Binding-site contacts:
Ligand atom N5 contacts residue MET267 of chain 1.D at 3.4 Å (h-bond).
Ligand atom C31 contacts residue SER231 of chain 1.D at 3.3 Å.
Ligand atom C7 contacts residue TYR247 of chain 1.D at 3.2 Å (hydrophobic).
Ligand atom N11 contacts residue MET267 of chain 1.D at 3.5 Å.
Ligand atom C7 contacts residue GLN280 of chain 1.D at 3.1 Å.
Ligand atom C2 contacts residue MET267 of chain 1.D at 3.6 Å (hydrophobic).
Ligand atom N4 contacts residue TYR247 of chain 1.D at 2.5 Å (h-bond).
Ligand atom C15 contacts residue TYR247 of chain 1.D at 3.4 Å (hydrophobic).
Ligand atom C24 contacts residue PHE283 of chain 1.D at 3.3 Å (hydrophobic).
Ligand atom C27 contacts residue PHE283 of chain 1.D at 3.6 Å (hydrophobic).
Ligand atom C12 contacts residue GLY279 of chain 1.D at 3.6 Å.
Ligand atom C3 contacts residue GLY279 of chain 1.D at 3.3 Å.
Ligand atom C15 contacts residue MET267 of chain 1.D at 3.6 Å (hydrophobic).
Ligand atom C28 contacts residue PHE283 of chain 1.D at 3.5 Å (hydrophobic).
Ligand atom C30 contacts residue ILE246 of chain 1.D at 3.3 Å (hydrophobic).
Ligand atom N9 contacts residue MET267 of chain 1.D at 3.5 Å (h-bond).
Ligand atom C21 contacts residue MET267 of chain 1.D at 3.6 Å (hydrophobic).
Ligand atom C6 contacts residue MET267 of chain 1.D at 3.6 Å (hydrophobic).
Ligand atom C30 contacts residue SER231 of chain 1.D at 3.4 Å.
Ligand atom C34 contacts residue GLY279 of chain 1.D at 3.5 Å.
Ligand atom F23 contacts residue VAL276 of chain 1.D at 3.0 Å.
Ligand atom C31 contacts residue ILE246 of chain 1.D at 3.1 Å (hydrophobic).
Ligand atom C34 contacts residue PHE283 of chain 1.D at 3.3 Å (hydrophobic).
Ligand atom C34 contacts residue GLY282 of chain 1.D at 3.5 Å.
Ligand atom F23 contacts residue LYS272 of chain 1.D at 3.6 Å.
Ligand atom C3 contacts residue MET267 of chain 1.D at 3.2 Å (hydrophobic).
Ligand atom N11 contacts residue GLY279 of chain 1.D at 3.1 Å.
Ligand atom C2 contacts residue GLY279 of chain 1.D at 3.4 Å.
Ligand atom N25 contacts residue PHE283 of chain 1.D at 3.5 Å.
Ligand atom N26 contacts residue GLN280 of chain 1.D at 3.4 Å (h-bond).
Ligand atom F23 contacts residue GLU275 of chain 1.D at 2.7 Å.
Ligand atom C1 contacts residue GLY279 of chain 1.D at 3.5 Å.
Ligand atom C10 contacts residue PHE283 of chain 1.D at 3.5 Å (hydrophobic).
Ligand atom C3 contacts residue TYR247 of chain 1.D at 3.6 Å (hydrophobic).
Ligand atom C32 contacts residue ILE246 of chain 1.D at 3.5 Å (hydrophobic).
Ligand atom N9 contacts residue PHE283 of chain 1.D at 3.3 Å.
Ligand atom N4 contacts residue MET267 of chain 1.D at 3.3 Å.
Ligand atom C6 contacts residue TYR247 of chain 1.D at 3.1 Å (hydrophobic).
Ligand atom C31 contacts residue VAL232 of chain 1.D at 3.7 Å (hydrophobic).
Ligand atom C19 contacts residue VAL287 of chain 1.D at 3.6 Å (hydrophobic).

Sequence of chain 1.D:
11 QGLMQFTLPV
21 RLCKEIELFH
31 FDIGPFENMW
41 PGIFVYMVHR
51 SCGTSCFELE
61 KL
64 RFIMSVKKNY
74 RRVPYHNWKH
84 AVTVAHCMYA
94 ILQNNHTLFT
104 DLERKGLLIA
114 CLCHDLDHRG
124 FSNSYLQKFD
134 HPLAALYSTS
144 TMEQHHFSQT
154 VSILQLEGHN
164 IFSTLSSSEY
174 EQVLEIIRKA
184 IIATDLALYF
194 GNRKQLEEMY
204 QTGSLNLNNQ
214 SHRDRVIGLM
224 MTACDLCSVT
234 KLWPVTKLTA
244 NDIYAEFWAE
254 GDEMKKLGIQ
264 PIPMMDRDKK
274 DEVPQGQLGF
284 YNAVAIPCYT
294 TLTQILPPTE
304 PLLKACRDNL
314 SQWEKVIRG

A protein and the small-molecule ligand that binds it are described below.
Small molecule (SMILES): Cc1nc2ccccc2nc1-c1cc2nc(N3CC[C@@H](F)C3)cc(N(C)C3CCOCC3)n2n1